This protein binds this small molecule.
Small molecule (SMILES): CC(=O)N[C@@H]1[C@@H](O)[C@H](O)[C@@H](CO)O[C@H]1O

Binding-site contacts:
Ligand atom C7 contacts residue SER323 of chain 1.A at 4.2 Å.
Ligand atom O5 contacts residue ILE293 of chain 1.A at 3.2 Å.
Ligand atom O6 contacts residue ARG570 of chain 1.A at 3.5 Å (salt-bridge).
Ligand atom C2 contacts residue ASN295 of chain 1.A at 2.5 Å.
Ligand atom C4 contacts residue ASN295 of chain 1.A at 4.0 Å.
Ligand atom C5 contacts residue ILE293 of chain 1.A at 4.2 Å (hydrophobic).
Ligand atom C3 contacts residue ASN295 of chain 1.A at 3.8 Å.
Ligand atom C5 contacts residue ASN295 of chain 1.A at 3.3 Å.
Ligand atom O5 contacts residue ASN295 of chain 1.A at 2.4 Å (h-bond).
Ligand atom N2 contacts residue ASN295 of chain 1.A at 3.3 Å (h-bond).
Ligand atom O7 contacts residue THR324 of chain 1.A at 3.8 Å.
Ligand atom O7 contacts residue ASN295 of chain 1.A at 3.6 Å.
Ligand atom O7 contacts residue SER323 of chain 1.A at 3.0 Å (h-bond).
Ligand atom C7 contacts residue ASN295 of chain 1.A at 3.9 Å.
Ligand atom C1 contacts residue ASN295 of chain 1.A at 1.4 Å.
Ligand atom C6 contacts residue ASN295 of chain 1.A at 3.3 Å.
Ligand atom C1 contacts residue ILE293 of chain 1.A at 3.9 Å (hydrophobic).

Sequence of chain 1.A:
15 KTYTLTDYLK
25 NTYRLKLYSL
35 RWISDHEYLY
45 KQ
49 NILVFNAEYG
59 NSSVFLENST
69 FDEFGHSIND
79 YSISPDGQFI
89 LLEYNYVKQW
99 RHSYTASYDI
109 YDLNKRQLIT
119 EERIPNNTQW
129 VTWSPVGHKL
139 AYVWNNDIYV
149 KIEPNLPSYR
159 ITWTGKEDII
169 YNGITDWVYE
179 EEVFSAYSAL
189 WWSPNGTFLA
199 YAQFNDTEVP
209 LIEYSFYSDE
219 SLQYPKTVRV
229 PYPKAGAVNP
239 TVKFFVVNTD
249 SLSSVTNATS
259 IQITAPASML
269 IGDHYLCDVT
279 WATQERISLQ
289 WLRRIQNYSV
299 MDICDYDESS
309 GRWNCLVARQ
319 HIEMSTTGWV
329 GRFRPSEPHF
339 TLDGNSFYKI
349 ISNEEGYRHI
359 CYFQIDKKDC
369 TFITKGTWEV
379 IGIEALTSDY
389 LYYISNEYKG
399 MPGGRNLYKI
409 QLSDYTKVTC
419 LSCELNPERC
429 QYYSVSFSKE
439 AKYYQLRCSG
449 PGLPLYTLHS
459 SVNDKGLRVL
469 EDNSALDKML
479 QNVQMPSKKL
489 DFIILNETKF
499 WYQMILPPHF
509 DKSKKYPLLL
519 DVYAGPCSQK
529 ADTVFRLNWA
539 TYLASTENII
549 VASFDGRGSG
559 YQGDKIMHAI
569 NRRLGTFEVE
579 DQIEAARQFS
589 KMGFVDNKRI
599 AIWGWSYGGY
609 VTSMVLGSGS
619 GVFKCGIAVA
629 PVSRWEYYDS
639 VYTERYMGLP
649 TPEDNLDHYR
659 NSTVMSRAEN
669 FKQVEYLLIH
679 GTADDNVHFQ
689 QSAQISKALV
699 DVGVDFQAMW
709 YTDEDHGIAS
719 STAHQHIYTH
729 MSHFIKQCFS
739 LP